Sequence of chain 1.A:
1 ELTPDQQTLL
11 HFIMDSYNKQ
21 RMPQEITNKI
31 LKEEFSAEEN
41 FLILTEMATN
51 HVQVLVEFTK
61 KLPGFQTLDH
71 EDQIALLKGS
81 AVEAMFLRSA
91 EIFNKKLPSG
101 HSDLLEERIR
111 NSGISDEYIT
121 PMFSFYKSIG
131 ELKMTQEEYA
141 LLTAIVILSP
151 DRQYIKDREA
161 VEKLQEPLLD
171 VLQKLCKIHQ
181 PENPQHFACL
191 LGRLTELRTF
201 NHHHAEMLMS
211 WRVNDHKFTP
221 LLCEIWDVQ

Binding-site contacts:
Ligand atom C6 contacts residue TRP226 of chain 1.A at 3.5 Å (hydrophobic).
Ligand atom N contacts residue HIS204 of chain 1.A at 3.0 Å (h-bond).
Ligand atom C4 contacts residue TRP226 of chain 1.A at 3.5 Å (hydrophobic).
Ligand atom O contacts residue MET85 of chain 1.A at 3.9 Å.
Ligand atom C3 contacts residue TRP226 of chain 1.A at 3.9 Å (hydrophobic).
Ligand atom C15 contacts residue PHE41 of chain 1.A at 3.9 Å (hydrophobic).
Ligand atom C7 contacts residue TRP226 of chain 1.A at 3.9 Å (hydrophobic).
Ligand atom C1 contacts residue MET85 of chain 1.A at 3.6 Å (hydrophobic).
Ligand atom C contacts residue MET122 of chain 1.A at 3.8 Å (hydrophobic).
Ligand atom C contacts residue TYR126 of chain 1.A at 3.9 Å (hydrophobic).
Ligand atom C17 contacts residue VAL82 of chain 1.A at 4.1 Å (hydrophobic).
Ligand atom C16 contacts residue TRP226 of chain 1.A at 3.9 Å (hydrophobic).
Ligand atom C14 contacts residue MET207 of chain 1.A at 4.1 Å (hydrophobic).
Ligand atom C12 contacts residue LEU44 of chain 1.A at 3.6 Å (hydrophobic).
Ligand atom C11 contacts residue MET122 of chain 1.A at 3.9 Å (hydrophobic).
Ligand atom C4 contacts residue HIS204 of chain 1.A at 3.9 Å.
Ligand atom CL contacts residue MET122 of chain 1.A at 3.2 Å.
Ligand atom O1 contacts residue ALA48 of chain 1.A at 3.7 Å.
Ligand atom C contacts residue SER89 of chain 1.A at 3.7 Å.
Ligand atom C10 contacts residue MET122 of chain 1.A at 3.6 Å (hydrophobic).
Ligand atom CL1 contacts residue MET207 of chain 1.A at 3.4 Å.
Ligand atom C4 contacts residue PHE86 of chain 1.A at 4.0 Å (hydrophobic).
Ligand atom C1 contacts residue PHE86 of chain 1.A at 4.2 Å (hydrophobic).
Ligand atom C11 contacts residue LEU44 of chain 1.A at 4.0 Å (hydrophobic).
Ligand atom N contacts residue TRP226 of chain 1.A at 3.5 Å.
Ligand atom C17 contacts residue HIS204 of chain 1.A at 4.0 Å.
Ligand atom C16 contacts residue HIS204 of chain 1.A at 3.3 Å.
Ligand atom C9 contacts residue MET207 of chain 1.A at 4.0 Å (hydrophobic).
Ligand atom C5 contacts residue TRP226 of chain 1.A at 3.4 Å (hydrophobic).
Ligand atom C1 contacts residue SER89 of chain 1.A at 3.4 Å.
Ligand atom C17 contacts residue PHE86 of chain 1.A at 3.3 Å (hydrophobic).
Ligand atom C17 contacts residue TRP226 of chain 1.A at 4.0 Å (hydrophobic).
Ligand atom CL1 contacts residue PHE86 of chain 1.A at 3.5 Å.
Ligand atom CL contacts residue MET207 of chain 1.A at 3.9 Å.
Ligand atom C15 contacts residue PHE218 of chain 1.A at 3.6 Å (hydrophobic).
Ligand atom O3 contacts residue MET207 of chain 1.A at 3.4 Å.
Ligand atom C5 contacts residue HIS204 of chain 1.A at 3.7 Å.
Ligand atom O contacts residue PHE86 of chain 1.A at 3.9 Å.
Ligand atom C15 contacts residue TRP211 of chain 1.A at 3.7 Å (hydrophobic).
Ligand atom C16 contacts residue LEU208 of chain 1.A at 3.9 Å (hydrophobic).

A small-molecule ligand and the protein it binds are described below.
Small molecule (SMILES): CCOC(=O)c1c(C)nc(C)c(C(=O)OC)c1-c1cccc(Cl)c1Cl